A small-molecule ligand and the protein it binds are described below.
Small molecule (SMILES): Nc1ncnc2c1ncn2[C@@H]1O[C@H](CO)[C@@H](O[P](=O)(O)OC[C@H]2O[C@@H](n3ccc(=O)[nH]c3=O)[C@H](O)[C@@H]2O[P](=O)(O)OC[C@H]2O[C@@H](n3ccc(=O)[nH]c3=O)[C@H](O)[C@@H]2O[P](=O)(O)OC[C@H]2O[C@@H](n3ccc(=O)[nH]c3=O)[C@H](O)[C@@H]2O[P](=O)(O)OC[C@H]2O[C@@H](n3ccc(=O)[nH]c3=O)[C@H](O)[C@@H]2O[P](=O)(O)OC[C@H]2O[C@@H](n3ccc(=O)[nH]c3=O)[C@H](O)[C@@H]2O)[C@H]1O

Binding-site contacts:
Ligand atom O2' contacts residue CYS203 of chain 3.A at 3.3 Å (h-bond).
Ligand atom C2 contacts residue ARG55 of chain 3.B at 3.1 Å.
Ligand atom O2' contacts residue LEU41 of chain 3.B at 3.8 Å.
Ligand atom O2 contacts residue ASN205 of chain 3.A at 4.0 Å.
Ligand atom C2' contacts residue ARG55 of chain 3.B at 3.4 Å.
Ligand atom C4' contacts residue ARG202 of chain 3.A at 4.1 Å.
Ligand atom OP2 contacts residue ARG202 of chain 3.A at 3.6 Å.
Ligand atom O4' contacts residue CYS203 of chain 3.A at 4.2 Å.
Ligand atom O4' contacts residue ARG68 of chain 3.B at 3.0 Å (salt-bridge).
Ligand atom C2' contacts residue CYS203 of chain 3.A at 4.2 Å (hydrophobic).
Ligand atom C2 contacts residue ARG68 of chain 3.B at 4.3 Å.
Ligand atom C6 contacts residue TYR58 of chain 3.B at 3.8 Å (hydrophobic).
Ligand atom N1 contacts residue ARG68 of chain 3.B at 3.9 Å.
Ligand atom O2' contacts residue ARG55 of chain 3.B at 3.1 Å (salt-bridge).
Ligand atom C1' contacts residue ARG68 of chain 3.B at 3.8 Å.
Ligand atom OP2 contacts residue ARG55 of chain 3.B at 2.9 Å (salt-bridge).
Ligand atom N1 contacts residue ARG55 of chain 3.B at 4.1 Å.
Ligand atom N6 contacts residue TYR58 of chain 3.B at 3.5 Å (h-bond).
Ligand atom O2' contacts residue THR44 of chain 3.B at 3.9 Å.
Ligand atom C4' contacts residue ARG68 of chain 3.B at 4.2 Å.
Ligand atom O2 contacts residue TYR58 of chain 3.B at 3.6 Å.
Ligand atom C4' contacts residue CYS203 of chain 3.A at 4.1 Å (hydrophobic).
Ligand atom C1' contacts residue CYS203 of chain 3.A at 4.3 Å (hydrophobic).
Ligand atom P contacts residue ARG55 of chain 3.B at 4.1 Å.
Ligand atom O3' contacts residue ARG55 of chain 3.B at 4.1 Å.
Ligand atom C3' contacts residue ARG55 of chain 3.B at 4.2 Å.
Ligand atom N3 contacts residue ARG55 of chain 3.B at 3.2 Å (salt-bridge).
Ligand atom N1 contacts residue ALA56 of chain 3.B at 3.2 Å (h-bond).
Ligand atom N6 contacts residue PHE57 of chain 3.B at 4.1 Å.
Ligand atom O2' contacts residue ARG55 of chain 3.B at 3.8 Å.
Ligand atom O2 contacts residue ARG202 of chain 3.A at 4.2 Å.
Ligand atom C6 contacts residue ARG68 of chain 3.B at 4.0 Å.
Ligand atom O3' contacts residue CYS203 of chain 3.A at 4.0 Å.
Ligand atom C4 contacts residue ARG55 of chain 3.B at 4.3 Å.
Ligand atom C6 contacts residue ALA56 of chain 3.B at 4.3 Å (hydrophobic).
Ligand atom O4' contacts residue ARG202 of chain 3.A at 3.9 Å.
Ligand atom C5' contacts residue ARG202 of chain 3.A at 3.9 Å.
Ligand atom C2 contacts residue ALA56 of chain 3.B at 3.8 Å (hydrophobic).
Ligand atom N1 contacts residue TYR58 of chain 3.B at 3.5 Å.
Ligand atom C2 contacts residue TYR58 of chain 3.B at 3.8 Å (hydrophobic).

Sequence of chain 3.B:
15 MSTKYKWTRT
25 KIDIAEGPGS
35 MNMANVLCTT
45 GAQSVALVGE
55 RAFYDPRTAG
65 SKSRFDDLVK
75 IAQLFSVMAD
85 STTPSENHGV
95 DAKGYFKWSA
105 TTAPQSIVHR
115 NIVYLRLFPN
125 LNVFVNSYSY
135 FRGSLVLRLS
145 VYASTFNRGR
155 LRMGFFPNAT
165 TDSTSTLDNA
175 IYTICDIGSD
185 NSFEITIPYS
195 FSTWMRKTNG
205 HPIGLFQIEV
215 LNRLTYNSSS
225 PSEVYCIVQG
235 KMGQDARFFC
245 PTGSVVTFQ

Sequence of chain 3.A:
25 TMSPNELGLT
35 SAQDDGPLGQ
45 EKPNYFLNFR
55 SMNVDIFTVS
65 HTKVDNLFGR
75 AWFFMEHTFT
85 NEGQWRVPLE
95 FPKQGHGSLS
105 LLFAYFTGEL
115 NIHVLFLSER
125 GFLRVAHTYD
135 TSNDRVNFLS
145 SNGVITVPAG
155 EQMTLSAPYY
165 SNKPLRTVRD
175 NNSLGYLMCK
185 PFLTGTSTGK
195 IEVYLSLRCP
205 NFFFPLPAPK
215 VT